A protein and the small-molecule ligand that binds it are described below.
Small molecule (SMILES): NCC(=O)O

Sequence of chain 1.A:
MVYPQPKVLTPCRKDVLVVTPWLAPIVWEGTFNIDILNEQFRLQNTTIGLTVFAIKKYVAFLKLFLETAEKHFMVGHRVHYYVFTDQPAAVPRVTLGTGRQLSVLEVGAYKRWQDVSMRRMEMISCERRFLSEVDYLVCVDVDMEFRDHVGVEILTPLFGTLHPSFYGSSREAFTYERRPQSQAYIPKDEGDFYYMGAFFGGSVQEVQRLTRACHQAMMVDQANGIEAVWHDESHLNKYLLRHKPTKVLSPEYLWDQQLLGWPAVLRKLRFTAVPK

Binding-site contacts:
Ligand atom CA contacts residue HIS78 of chain 1.A at 3.6 Å.
Ligand atom C contacts residue HIS157 of chain 1.A at 3.3 Å.
Ligand atom N contacts residue ASP156 of chain 1.A at 4.1 Å.
Ligand atom N contacts residue HIS157 of chain 1.A at 3.4 Å (h-bond).
Ligand atom CA contacts residue LYS77 of chain 1.A at 3.9 Å.
Ligand atom O contacts residue VAL81 of chain 1.A at 4.1 Å.
Ligand atom OXT contacts residue HIS157 of chain 1.A at 2.5 Å (h-bond).
Ligand atom CA contacts residue HIS157 of chain 1.A at 3.6 Å.
Ligand atom O contacts residue HIS157 of chain 1.A at 4.4 Å.
Ligand atom N contacts residue HIS78 of chain 1.A at 3.0 Å (h-bond).
Ligand atom N contacts residue LYS77 of chain 1.A at 3.9 Å.